Sequence of chain 1.A:
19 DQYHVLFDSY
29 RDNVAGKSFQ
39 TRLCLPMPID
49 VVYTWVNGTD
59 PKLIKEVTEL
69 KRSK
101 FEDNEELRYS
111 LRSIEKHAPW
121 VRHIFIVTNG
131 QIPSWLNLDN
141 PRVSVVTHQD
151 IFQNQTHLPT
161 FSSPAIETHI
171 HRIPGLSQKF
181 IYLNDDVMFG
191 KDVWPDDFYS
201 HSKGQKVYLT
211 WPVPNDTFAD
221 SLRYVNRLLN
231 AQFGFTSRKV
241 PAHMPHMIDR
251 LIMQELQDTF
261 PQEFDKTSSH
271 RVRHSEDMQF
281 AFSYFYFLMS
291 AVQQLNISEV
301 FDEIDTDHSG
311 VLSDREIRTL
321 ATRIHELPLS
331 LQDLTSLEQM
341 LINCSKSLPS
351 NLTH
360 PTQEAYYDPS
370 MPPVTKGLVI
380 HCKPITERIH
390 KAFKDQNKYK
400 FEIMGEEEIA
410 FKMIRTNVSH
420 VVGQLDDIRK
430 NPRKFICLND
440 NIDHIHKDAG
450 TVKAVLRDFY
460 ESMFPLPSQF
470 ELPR

Binding-site contacts:
Ligand atom C1 contacts residue THR57 of chain 1.A at 4.3 Å.
Ligand atom C6 contacts residue THR57 of chain 1.A at 4.0 Å.
Ligand atom O7 contacts residue PRO133 of chain 1.A at 3.5 Å.
Ligand atom C6 contacts residue ASP58 of chain 1.A at 4.2 Å.
Ligand atom O6 contacts residue SER134 of chain 1.A at 4.0 Å.
Ligand atom O5 contacts residue THR57 of chain 1.A at 4.1 Å.
Ligand atom C1 contacts residue ASN55 of chain 1.A at 1.4 Å.
Ligand atom N2 contacts residue ASN55 of chain 1.A at 2.8 Å (h-bond).
Ligand atom O5 contacts residue ASP58 of chain 1.A at 4.0 Å.
Ligand atom C7 contacts residue SER134 of chain 1.A at 3.5 Å.
Ligand atom O3 contacts residue SER134 of chain 1.A at 4.2 Å.
Ligand atom O7 contacts residue THR57 of chain 1.A at 4.5 Å.
Ligand atom C5 contacts residue THR57 of chain 1.A at 4.1 Å.
Ligand atom C2 contacts residue ASN55 of chain 1.A at 2.4 Å.
Ligand atom C4 contacts residue ASN55 of chain 1.A at 4.2 Å.
Ligand atom C8 contacts residue TRP135 of chain 1.A at 4.0 Å (hydrophobic).
Ligand atom O6 contacts residue ASP58 of chain 1.A at 4.2 Å.
Ligand atom C5 contacts residue ASN55 of chain 1.A at 3.6 Å.
Ligand atom O7 contacts residue TRP53 of chain 1.A at 4.1 Å.
Ligand atom O7 contacts residue ILE132 of chain 1.A at 3.7 Å.
Ligand atom O6 contacts residue PRO59 of chain 1.A at 3.6 Å.
Ligand atom C8 contacts residue SER134 of chain 1.A at 3.7 Å.
Ligand atom C7 contacts residue PRO133 of chain 1.A at 4.2 Å (hydrophobic).
Ligand atom C6 contacts residue PRO59 of chain 1.A at 3.9 Å (hydrophobic).
Ligand atom O7 contacts residue SER134 of chain 1.A at 2.8 Å (h-bond).
Ligand atom C7 contacts residue TRP53 of chain 1.A at 4.3 Å (hydrophobic).
Ligand atom C8 contacts residue TRP53 of chain 1.A at 4.1 Å (hydrophobic).
Ligand atom C8 contacts residue PRO133 of chain 1.A at 4.0 Å (hydrophobic).
Ligand atom C3 contacts residue ASN55 of chain 1.A at 3.8 Å.
Ligand atom O7 contacts residue ASN55 of chain 1.A at 3.7 Å.
Ligand atom O5 contacts residue ASN55 of chain 1.A at 2.4 Å (h-bond).
Ligand atom C7 contacts residue ASN55 of chain 1.A at 3.5 Å.

A protein and the small-molecule ligand that binds it are described below.
Small molecule (SMILES): CC(=O)N[C@H]1[C@H](O[C@H]2[C@H](O)[C@@H](NC(C)=O)CO[C@@H]2CO)O[C@H](CO)[C@@H](O[C@@H]2O[C@H](CO)[C@@H](O)[C@H](O[C@H]3O[C@H](CO)[C@@H](O)[C@H](O)[C@@H]3O)[C@@H]2O)[C@@H]1O